The small molecule below binds the protein below.
Small molecule (SMILES): CC(=O)N[C@@H]1[C@@H](O)[C@H](O)[C@@H](CO)O[C@H]1O

Binding-site contacts:
Ligand atom C8 contacts residue LEU353 of chain 1.B at 3.5 Å (hydrophobic).
Ligand atom C8 contacts residue GLY345 of chain 1.B at 3.0 Å.
Ligand atom C1 contacts residue SER347 of chain 1.B at 4.0 Å.
Ligand atom C7 contacts residue SER352 of chain 1.B at 4.5 Å.
Ligand atom C3 contacts residue GLY345 of chain 1.B at 4.4 Å.
Ligand atom N2 contacts residue ASN350 of chain 1.B at 2.9 Å (h-bond).
Ligand atom C3 contacts residue ASN350 of chain 1.B at 3.8 Å.
Ligand atom C5 contacts residue ASN350 of chain 1.B at 3.7 Å.
Ligand atom O5 contacts residue SER347 of chain 1.B at 3.4 Å.
Ligand atom C7 contacts residue GLY345 of chain 1.B at 4.0 Å.
Ligand atom C6 contacts residue SER347 of chain 1.B at 3.8 Å.
Ligand atom C7 contacts residue LEU353 of chain 1.B at 4.1 Å (hydrophobic).
Ligand atom C8 contacts residue SER352 of chain 1.B at 4.5 Å.
Ligand atom C1 contacts residue ASN350 of chain 1.B at 1.5 Å.
Ligand atom C1 contacts residue GLY345 of chain 1.B at 4.3 Å.
Ligand atom O5 contacts residue ASN350 of chain 1.B at 2.4 Å (h-bond).
Ligand atom O7 contacts residue SER352 of chain 1.B at 3.9 Å.
Ligand atom C5 contacts residue SER347 of chain 1.B at 3.7 Å.
Ligand atom O6 contacts residue SER347 of chain 1.B at 4.5 Å.
Ligand atom C2 contacts residue ASN350 of chain 1.B at 2.5 Å.
Ligand atom C7 contacts residue ASN350 of chain 1.B at 3.3 Å.
Ligand atom O7 contacts residue ASN350 of chain 1.B at 3.5 Å (h-bond).
Ligand atom C4 contacts residue ASN350 of chain 1.B at 4.2 Å.
Ligand atom O7 contacts residue LEU353 of chain 1.B at 3.7 Å.
Ligand atom C8 contacts residue ASN350 of chain 1.B at 4.5 Å.

Sequence of chain 1.B:
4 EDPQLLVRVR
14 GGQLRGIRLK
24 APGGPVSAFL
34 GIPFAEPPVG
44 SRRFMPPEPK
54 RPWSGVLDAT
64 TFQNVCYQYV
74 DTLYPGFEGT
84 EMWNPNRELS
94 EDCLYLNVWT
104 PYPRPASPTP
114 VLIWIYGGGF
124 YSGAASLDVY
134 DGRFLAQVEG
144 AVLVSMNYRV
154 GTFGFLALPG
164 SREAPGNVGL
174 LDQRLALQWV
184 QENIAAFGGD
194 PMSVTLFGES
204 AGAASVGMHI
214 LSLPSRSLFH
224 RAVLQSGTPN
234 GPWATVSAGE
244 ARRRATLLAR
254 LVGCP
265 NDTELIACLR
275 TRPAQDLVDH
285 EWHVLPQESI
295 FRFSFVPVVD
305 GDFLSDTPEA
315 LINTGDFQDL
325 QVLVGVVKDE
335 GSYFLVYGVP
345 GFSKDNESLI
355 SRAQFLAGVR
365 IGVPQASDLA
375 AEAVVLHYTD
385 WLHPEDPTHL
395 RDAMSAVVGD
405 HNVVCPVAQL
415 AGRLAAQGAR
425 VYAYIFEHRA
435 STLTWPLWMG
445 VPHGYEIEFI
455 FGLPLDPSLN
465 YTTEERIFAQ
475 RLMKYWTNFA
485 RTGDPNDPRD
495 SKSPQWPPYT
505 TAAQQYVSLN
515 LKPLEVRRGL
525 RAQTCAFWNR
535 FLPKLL